Binding-site contacts:
Ligand atom O3 contacts residue ARG228 of chain 1.C at 2.9 Å (salt-bridge).
Ligand atom C3 contacts residue ASP16 of chain 1.C at 3.9 Å.
Ligand atom C3 contacts residue PRO13 of chain 1.C at 3.6 Å (hydrophobic).
Ligand atom C6 contacts residue TYR12 of chain 1.C at 3.8 Å (hydrophobic).
Ligand atom C1 contacts residue TYR12 of chain 1.C at 3.9 Å (hydrophobic).
Ligand atom O3 contacts residue PRO13 of chain 1.C at 2.9 Å (h-bond).
Ligand atom O4 contacts residue TYR12 of chain 1.C at 2.9 Å (h-bond).
Ligand atom O2 contacts residue GLY98 of chain 1.C at 3.2 Å.
Ligand atom O4 contacts residue ASP208 of chain 1.C at 2.7 Å (salt-bridge).
Ligand atom C6 contacts residue ALA207 of chain 1.C at 3.8 Å (hydrophobic).
Ligand atom O6 contacts residue ALA207 of chain 1.C at 3.4 Å.
Ligand atom O4 contacts residue ASN14 of chain 1.C at 2.9 Å (h-bond).
Ligand atom C4 contacts residue THR15 of chain 1.C at 3.6 Å.
Ligand atom O2 contacts residue LEU99 of chain 1.C at 3.6 Å.
Ligand atom O3 contacts residue THR15 of chain 1.C at 2.8 Å (h-bond).
Ligand atom C3 contacts residue ARG228 of chain 1.C at 3.9 Å.
Ligand atom O4 contacts residue ARG228 of chain 1.C at 3.5 Å (salt-bridge).
Ligand atom O3 contacts residue GLY227 of chain 1.C at 3.5 Å.
Ligand atom O2 contacts residue GLY227 of chain 1.C at 3.5 Å.
Ligand atom O6 contacts residue TYR100 of chain 1.C at 2.8 Å (h-bond).
Ligand atom O6 contacts residue GLY98 of chain 1.C at 3.4 Å.
Ligand atom O5 contacts residue LEU99 of chain 1.C at 2.8 Å (h-bond).
Ligand atom O6 contacts residue ASP208 of chain 1.C at 3.1 Å (salt-bridge).
Ligand atom O6 contacts residue LEU99 of chain 1.C at 2.9 Å (h-bond).
Ligand atom C6 contacts residue LEU99 of chain 1.C at 3.9 Å (hydrophobic).
Ligand atom C2 contacts residue TYR12 of chain 1.C at 3.9 Å (hydrophobic).
Ligand atom O3 contacts residue TYR12 of chain 1.C at 3.8 Å.
Ligand atom O4 contacts residue ASP16 of chain 1.C at 3.1 Å (salt-bridge).
Ligand atom O4 contacts residue THR15 of chain 1.C at 2.8 Å (h-bond).
Ligand atom O2 contacts residue ASP16 of chain 1.C at 3.6 Å.
Ligand atom C3 contacts residue ASN14 of chain 1.C at 3.9 Å.
Ligand atom C6 contacts residue ASP208 of chain 1.C at 3.7 Å.
Ligand atom C3 contacts residue THR15 of chain 1.C at 3.8 Å.
Ligand atom C1 contacts residue LEU99 of chain 1.C at 3.6 Å (hydrophobic).
Ligand atom C4 contacts residue ARG228 of chain 1.C at 3.7 Å.
Ligand atom O3 contacts residue ASN14 of chain 1.C at 3.4 Å.
Ligand atom C2 contacts residue PRO13 of chain 1.C at 3.8 Å (hydrophobic).
Ligand atom C6 contacts residue TYR100 of chain 1.C at 3.8 Å (hydrophobic).
Ligand atom C4 contacts residue ASP208 of chain 1.C at 3.4 Å.
Ligand atom O5 contacts residue GLY98 of chain 1.C at 3.9 Å.

A protein and the small-molecule ligand that binds it are described below.
Small molecule (SMILES): OC[C@H]1O[C@H](OC[C@H]2O[C@H](O)[C@@H](O)[C@@H](O[C@H]3O[C@H](CO)[C@@H](O)[C@H](O)[C@@H]3O)[C@@H]2O)[C@@H](O)[C@@H](O)[C@@H]1O

Sequence of chain 1.C:
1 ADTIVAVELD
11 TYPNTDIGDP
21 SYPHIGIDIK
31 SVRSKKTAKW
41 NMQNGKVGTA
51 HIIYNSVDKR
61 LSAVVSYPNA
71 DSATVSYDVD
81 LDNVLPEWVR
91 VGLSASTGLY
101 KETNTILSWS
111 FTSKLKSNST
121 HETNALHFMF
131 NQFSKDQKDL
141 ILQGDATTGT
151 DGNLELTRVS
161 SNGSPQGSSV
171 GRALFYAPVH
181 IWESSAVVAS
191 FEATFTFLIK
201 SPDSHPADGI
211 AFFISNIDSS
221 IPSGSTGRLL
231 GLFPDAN